Binding-site contacts:
Ligand atom C1 contacts residue ASP40 of chain 1.B at 4.0 Å.
Ligand atom C5 contacts residue VAL20 of chain 1.B at 4.0 Å (hydrophobic).
Ligand atom C11 contacts residue TRP120 of chain 1.B at 3.6 Å (hydrophobic).
Ligand atom C2 contacts residue ASP103 of chain 1.B at 3.9 Å.
Ligand atom C16 contacts residue MET90 of chain 1.B at 4.3 Å (hydrophobic).
Ligand atom C1 contacts residue PHE86 of chain 1.B at 3.7 Å (hydrophobic).
Ligand atom C6 contacts residue TYR16 of chain 1.B at 3.3 Å (hydrophobic).
Ligand atom C1 contacts residue ASP103 of chain 1.B at 3.7 Å.
Ligand atom C3 contacts residue ASP40 of chain 1.B at 3.5 Å.
Ligand atom C2 contacts residue ALA118 of chain 1.B at 4.2 Å (hydrophobic).
Ligand atom C24 contacts residue TRP120 of chain 1.B at 4.0 Å (hydrophobic).
Ligand atom C6 contacts residue VAL20 of chain 1.B at 4.0 Å (hydrophobic).
Ligand atom C12 contacts residue LEU99 of chain 1.B at 4.1 Å (hydrophobic).
Ligand atom C19 contacts residue LEU61 of chain 1.B at 4.0 Å (hydrophobic).
Ligand atom C18 contacts residue GLY60 of chain 1.B at 4.0 Å.
Ligand atom C16 contacts residue LEU99 of chain 1.B at 3.9 Å (hydrophobic).
Ligand atom C10 contacts residue TRP120 of chain 1.B at 3.5 Å (hydrophobic).
Ligand atom O1 contacts residue ASP103 of chain 1.B at 2.6 Å (salt-bridge).
Ligand atom O1 contacts residue MET116 of chain 1.B at 3.6 Å.
Ligand atom C10 contacts residue VAL101 of chain 1.B at 4.1 Å (hydrophobic).
Ligand atom C11 contacts residue LEU99 of chain 1.B at 3.6 Å (hydrophobic).
Ligand atom C2 contacts residue PHE86 of chain 1.B at 3.7 Å (hydrophobic).
Ligand atom C11 contacts residue ASP40 of chain 1.B at 4.1 Å.
Ligand atom C24 contacts residue LEU99 of chain 1.B at 3.9 Å (hydrophobic).
Ligand atom O1 contacts residue PHE86 of chain 1.B at 3.6 Å.
Ligand atom O1 contacts residue TYR16 of chain 1.B at 2.5 Å (h-bond).
Ligand atom C1 contacts residue MET116 of chain 1.B at 4.2 Å (hydrophobic).
Ligand atom C1 contacts residue TYR16 of chain 1.B at 3.3 Å (hydrophobic).
Ligand atom C25 contacts residue MET90 of chain 1.B at 3.8 Å (hydrophobic).
Ligand atom C13 contacts residue VAL88 of chain 1.B at 4.1 Å (hydrophobic).
Ligand atom C2 contacts residue ASP40 of chain 1.B at 3.3 Å.
Ligand atom O26 contacts residue MET90 of chain 1.B at 3.2 Å (h-bond).
Ligand atom C18 contacts residue VAL66 of chain 1.B at 4.1 Å (hydrophobic).
Ligand atom C26 contacts residue MET90 of chain 1.B at 3.5 Å (hydrophobic).
Ligand atom C18 contacts residue VAL88 of chain 1.B at 3.9 Å (hydrophobic).
Ligand atom C27 contacts residue GLY60 of chain 1.B at 4.0 Å.
Ligand atom C19 contacts residue VAL66 of chain 1.B at 4.3 Å (hydrophobic).
Ligand atom C10 contacts residue ASP40 of chain 1.B at 3.5 Å.
Ligand atom C4 contacts residue VAL88 of chain 1.B at 4.2 Å (hydrophobic).
Ligand atom C19 contacts residue VAL88 of chain 1.B at 3.8 Å (hydrophobic).

The small molecule below binds the protein below.
Small molecule (SMILES): C[C@]12CCc3c(ccc4cc(O)ccc34)[C@@H]1CCC2=O

Sequence of chain 1.B:
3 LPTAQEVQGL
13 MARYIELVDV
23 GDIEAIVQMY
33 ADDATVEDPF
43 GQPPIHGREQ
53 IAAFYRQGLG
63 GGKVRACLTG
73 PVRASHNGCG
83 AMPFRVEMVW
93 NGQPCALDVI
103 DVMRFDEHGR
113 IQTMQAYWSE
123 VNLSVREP